A protein and the small-molecule ligand that binds it are described below.
Small molecule (SMILES): O[C@@H]1[C@H](O)[C@H](O)CO[C@H]1O

Sequence of chain 3.B:
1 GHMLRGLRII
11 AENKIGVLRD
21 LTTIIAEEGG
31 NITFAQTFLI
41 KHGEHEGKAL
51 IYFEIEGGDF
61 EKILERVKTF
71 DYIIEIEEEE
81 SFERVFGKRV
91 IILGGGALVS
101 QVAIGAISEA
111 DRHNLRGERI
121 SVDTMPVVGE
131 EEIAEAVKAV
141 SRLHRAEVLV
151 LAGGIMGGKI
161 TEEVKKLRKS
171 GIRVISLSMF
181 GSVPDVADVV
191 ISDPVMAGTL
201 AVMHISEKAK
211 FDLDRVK

Binding-site contacts:
Ligand atom O3 contacts residue ASP123 of chain 3.B at 2.4 Å (salt-bridge).
Ligand atom C1 contacts residue ARG145 of chain 3.B at 3.7 Å.
Ligand atom O3 contacts residue ASP123 of chain 2.B at 4.1 Å.
Ligand atom O4 contacts residue THR124 of chain 2.B at 3.6 Å (h-bond).
Ligand atom C4 contacts residue PHE86 of chain 3.B at 3.5 Å (hydrophobic).
Ligand atom O4 contacts residue SER121 of chain 3.B at 4.2 Å.
Ligand atom C2 contacts residue ARG145 of chain 3.B at 3.6 Å.
Ligand atom O4 contacts residue ILE91 of chain 2.B at 4.2 Å.
Ligand atom C1 contacts residue ARG89 of chain 2.B at 3.2 Å.
Ligand atom O2 contacts residue PHE86 of chain 3.B at 3.6 Å.
Ligand atom O1 contacts residue ARG89 of chain 3.B at 3.7 Å.
Ligand atom O2 contacts residue ASP123 of chain 3.B at 3.7 Å.
Ligand atom C5 contacts residue LEU143 of chain 2.B at 3.8 Å (hydrophobic).
Ligand atom O2 contacts residue ARG145 of chain 3.B at 2.6 Å (salt-bridge).
Ligand atom C2 contacts residue ARG89 of chain 3.B at 4.2 Å.
Ligand atom C1 contacts residue ARG89 of chain 3.B at 4.0 Å.
Ligand atom C5 contacts residue ARG89 of chain 2.B at 3.6 Å.
Ligand atom O4 contacts residue ASP123 of chain 2.B at 4.2 Å.
Ligand atom O4 contacts residue PHE86 of chain 3.B at 4.0 Å.
Ligand atom C2 contacts residue PHE86 of chain 3.B at 3.3 Å (hydrophobic).
Ligand atom C2 contacts residue SER121 of chain 3.B at 3.6 Å.
Ligand atom O1 contacts residue ARG89 of chain 2.B at 3.4 Å (salt-bridge).
Ligand atom O3 contacts residue SER121 of chain 3.B at 3.0 Å (h-bond).
Ligand atom O5 contacts residue ARG89 of chain 2.B at 2.9 Å (salt-bridge).
Ligand atom C2 contacts residue ASP123 of chain 3.B at 4.0 Å.
Ligand atom C1 contacts residue ASP123 of chain 3.B at 3.7 Å.
Ligand atom O3 contacts residue THR124 of chain 2.B at 3.9 Å.
Ligand atom O1 contacts residue LEU143 of chain 2.B at 3.8 Å.
Ligand atom O5 contacts residue LEU143 of chain 2.B at 3.2 Å.
Ligand atom C1 contacts residue LEU143 of chain 2.B at 4.1 Å (hydrophobic).
Ligand atom C3 contacts residue SER121 of chain 3.B at 3.0 Å.
Ligand atom O2 contacts residue SER121 of chain 3.B at 3.1 Å (h-bond).
Ligand atom O2 contacts residue ARG89 of chain 3.B at 3.1 Å.
Ligand atom C5 contacts residue ASP123 of chain 2.B at 3.9 Å.
Ligand atom O4 contacts residue MET125 of chain 2.B at 3.9 Å.
Ligand atom C5 contacts residue ILE91 of chain 2.B at 4.0 Å (hydrophobic).
Ligand atom O4 contacts residue ASP123 of chain 3.B at 4.3 Å.
Ligand atom C3 contacts residue ASP123 of chain 3.B at 3.8 Å.
Ligand atom O1 contacts residue ARG145 of chain 3.B at 2.7 Å (salt-bridge).
Ligand atom C3 contacts residue PHE86 of chain 3.B at 3.8 Å (hydrophobic).

Sequence of chain 2.B:
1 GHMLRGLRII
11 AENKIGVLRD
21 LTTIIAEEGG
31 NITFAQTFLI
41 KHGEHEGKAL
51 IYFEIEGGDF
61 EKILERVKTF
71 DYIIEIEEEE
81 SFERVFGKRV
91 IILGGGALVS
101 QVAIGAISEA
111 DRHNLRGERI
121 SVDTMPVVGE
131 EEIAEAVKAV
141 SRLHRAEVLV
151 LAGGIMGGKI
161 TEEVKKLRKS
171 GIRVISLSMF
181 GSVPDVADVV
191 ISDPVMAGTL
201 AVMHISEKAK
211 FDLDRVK